Binding-site contacts:
Ligand atom NAN contacts residue LEU84 of chain 1.A at 3.5 Å.
Ligand atom CAH contacts residue LYS14 of chain 1.A at 3.8 Å.
Ligand atom NAS contacts residue ALA33 of chain 1.A at 3.2 Å.
Ligand atom NAN contacts residue ALA33 of chain 1.A at 3.4 Å.
Ligand atom C5 contacts residue LEU12 of chain 1.A at 3.8 Å (hydrophobic).
Ligand atom N3 contacts residue LEU12 of chain 1.A at 3.5 Å (h-bond).
Ligand atom NAA contacts residue ASP149 of chain 1.A at 3.9 Å.
Ligand atom CAB contacts residue ASP149 of chain 1.A at 3.8 Å.
Ligand atom NAS contacts residue VAL85 of chain 1.A at 3.6 Å.
Ligand atom CAF contacts residue VAL20 of chain 1.A at 3.7 Å (hydrophobic).
Ligand atom CBB contacts residue VAL66 of chain 1.A at 3.9 Å (hydrophobic).
Ligand atom NAR contacts residue LEU12 of chain 1.A at 3.8 Å.
Ligand atom CAH contacts residue GLY13 of chain 1.A at 3.9 Å.
Ligand atom N3 contacts residue PO41 of chain 1.D at 2.9 Å (h-bond).
Ligand atom CAV contacts residue ALA33 of chain 1.A at 3.8 Å (hydrophobic).
Ligand atom CAF contacts residue LYS14 of chain 1.A at 3.5 Å.
Ligand atom CAH contacts residue PO41 of chain 1.D at 3.7 Å.
Ligand atom NAN contacts residue ASP83 of chain 1.A at 3.4 Å (salt-bridge).
Ligand atom NAR contacts residue VAL85 of chain 1.A at 3.1 Å (h-bond).
Ligand atom NAN contacts residue VAL85 of chain 1.A at 3.0 Å (h-bond).
Ligand atom CBB contacts residue PHE82 of chain 1.A at 3.6 Å (hydrophobic).
Ligand atom NAS contacts residue ASP83 of chain 1.A at 2.7 Å (salt-bridge).
Ligand atom CAX contacts residue ALA33 of chain 1.A at 3.4 Å (hydrophobic).
Ligand atom C5 contacts residue VAL85 of chain 1.A at 3.7 Å (hydrophobic).
Ligand atom CAV contacts residue VAL85 of chain 1.A at 3.6 Å (hydrophobic).
Ligand atom NAA contacts residue LYS35 of chain 1.A at 3.2 Å (salt-bridge).
Ligand atom CAB contacts residue LYS35 of chain 1.A at 3.8 Å.
Ligand atom C4 contacts residue PO41 of chain 1.D at 3.7 Å.
Ligand atom C6 contacts residue LEU12 of chain 1.A at 3.8 Å (hydrophobic).
Ligand atom NAQ contacts residue PO41 of chain 1.D at 3.0 Å (h-bond).
Ligand atom CAJ contacts residue VAL85 of chain 1.A at 3.1 Å (hydrophobic).
Ligand atom CAK contacts residue ALA33 of chain 1.A at 3.8 Å (hydrophobic).
Ligand atom CAX contacts residue ASP83 of chain 1.A at 3.8 Å.
Ligand atom CA0 contacts residue ASP149 of chain 1.A at 3.6 Å.
Ligand atom NAS contacts residue LEU84 of chain 1.A at 3.7 Å.
Ligand atom CAU contacts residue PO41 of chain 1.D at 3.7 Å.
Ligand atom C4 contacts residue LEU12 of chain 1.A at 3.7 Å (hydrophobic).
Ligand atom C2 contacts residue PO41 of chain 1.D at 3.8 Å.
Ligand atom CAI contacts residue PO41 of chain 1.D at 3.7 Å.
Ligand atom C6 contacts residue VAL85 of chain 1.A at 3.7 Å (hydrophobic).

Sequence of chain 1.A:
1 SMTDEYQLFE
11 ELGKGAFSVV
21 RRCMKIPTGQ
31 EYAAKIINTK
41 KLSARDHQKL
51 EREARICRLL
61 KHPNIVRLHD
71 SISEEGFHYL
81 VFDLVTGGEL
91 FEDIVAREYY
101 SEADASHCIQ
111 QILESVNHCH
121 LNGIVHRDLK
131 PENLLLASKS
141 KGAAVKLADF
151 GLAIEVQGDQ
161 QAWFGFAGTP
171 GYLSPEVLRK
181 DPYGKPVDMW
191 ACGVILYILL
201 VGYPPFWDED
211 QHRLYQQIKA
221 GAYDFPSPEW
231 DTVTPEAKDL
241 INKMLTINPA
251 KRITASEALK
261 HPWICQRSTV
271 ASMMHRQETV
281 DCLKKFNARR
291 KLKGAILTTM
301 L

The protein below binds the small molecule below.
Small molecule (SMILES): N#CCC1C=CC(=Nc2nc(Nc3cc(C4CC4)[nH]n3)c3ccccc3n2)C=C1